Binding-site contacts:
Ligand atom C06 contacts residue VAL66 of chain 1.B at 4.4 Å (hydrophobic).
Ligand atom N03 contacts residue GOL1 of chain 1.J at 3.7 Å.
Ligand atom BR1 contacts residue ILE174 of chain 1.B at 4.0 Å.
Ligand atom C10 contacts residue ILE174 of chain 1.B at 3.9 Å (hydrophobic).
Ligand atom N05 contacts residue GOL1 of chain 1.J at 4.2 Å.
Ligand atom BR2 contacts residue VAL116 of chain 1.B at 4.0 Å.
Ligand atom C04 contacts residue ILE174 of chain 1.B at 4.4 Å (hydrophobic).
Ligand atom BR1 contacts residue VAL66 of chain 1.B at 4.4 Å.
Ligand atom N01 contacts residue VAL53 of chain 1.B at 3.5 Å.
Ligand atom BR3 contacts residue VAL116 of chain 1.B at 3.0 Å.
Ligand atom C08 contacts residue VAL66 of chain 1.B at 3.9 Å (hydrophobic).
Ligand atom C04 contacts residue VAL53 of chain 1.B at 4.1 Å (hydrophobic).
Ligand atom N05 contacts residue LEU45 of chain 1.B at 4.3 Å.
Ligand atom BR1 contacts residue PHE113 of chain 1.B at 4.2 Å.
Ligand atom BR3 contacts residue VAL66 of chain 1.B at 4.1 Å.
Ligand atom C10 contacts residue VAL53 of chain 1.B at 4.5 Å (hydrophobic).
Ligand atom C12 contacts residue VAL53 of chain 1.B at 3.9 Å (hydrophobic).
Ligand atom N02 contacts residue ILE174 of chain 1.B at 4.3 Å.
Ligand atom N03 contacts residue VAL53 of chain 1.B at 4.2 Å.
Ligand atom N03 contacts residue MET163 of chain 1.B at 4.1 Å.
Ligand atom C12 contacts residue MET163 of chain 1.B at 4.1 Å (hydrophobic).
Ligand atom C10 contacts residue VAL66 of chain 1.B at 4.1 Å (hydrophobic).
Ligand atom C06 contacts residue MET163 of chain 1.B at 3.7 Å (hydrophobic).
Ligand atom C04 contacts residue MET163 of chain 1.B at 3.6 Å (hydrophobic).
Ligand atom BR2 contacts residue ILE95 of chain 1.B at 3.8 Å.
Ligand atom C08 contacts residue MET163 of chain 1.B at 4.2 Å (hydrophobic).
Ligand atom N02 contacts residue VAL53 of chain 1.B at 3.7 Å.
Ligand atom BR2 contacts residue PHE113 of chain 1.B at 4.5 Å.
Ligand atom N01 contacts residue ILE174 of chain 1.B at 3.6 Å.
Ligand atom C12 contacts residue ILE174 of chain 1.B at 3.7 Å (hydrophobic).
Ligand atom N05 contacts residue MET163 of chain 1.B at 3.4 Å (h-bond).
Ligand atom BR2 contacts residue GLU114 of chain 1.B at 3.8 Å.
Ligand atom BR2 contacts residue VAL66 of chain 1.B at 3.8 Å.
Ligand atom C04 contacts residue GOL1 of chain 1.J at 4.3 Å.
Ligand atom C10 contacts residue MET163 of chain 1.B at 4.4 Å (hydrophobic).

This protein binds this small molecule.
Small molecule (SMILES): Brc1nc2nn[nH]c2c(Br)c1Br

Sequence of chain 1.B:
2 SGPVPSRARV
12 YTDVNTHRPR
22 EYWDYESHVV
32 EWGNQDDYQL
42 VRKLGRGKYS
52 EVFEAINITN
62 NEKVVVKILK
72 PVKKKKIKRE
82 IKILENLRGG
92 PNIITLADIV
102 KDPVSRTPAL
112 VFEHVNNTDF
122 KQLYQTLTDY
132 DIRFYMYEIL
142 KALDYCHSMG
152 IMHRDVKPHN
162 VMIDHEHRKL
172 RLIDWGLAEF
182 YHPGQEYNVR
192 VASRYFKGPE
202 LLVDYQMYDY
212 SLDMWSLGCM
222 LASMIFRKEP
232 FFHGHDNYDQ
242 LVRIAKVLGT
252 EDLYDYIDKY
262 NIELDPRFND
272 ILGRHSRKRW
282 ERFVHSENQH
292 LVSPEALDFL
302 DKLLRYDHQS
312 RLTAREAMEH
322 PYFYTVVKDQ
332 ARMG